Sequence of chain 1.E:
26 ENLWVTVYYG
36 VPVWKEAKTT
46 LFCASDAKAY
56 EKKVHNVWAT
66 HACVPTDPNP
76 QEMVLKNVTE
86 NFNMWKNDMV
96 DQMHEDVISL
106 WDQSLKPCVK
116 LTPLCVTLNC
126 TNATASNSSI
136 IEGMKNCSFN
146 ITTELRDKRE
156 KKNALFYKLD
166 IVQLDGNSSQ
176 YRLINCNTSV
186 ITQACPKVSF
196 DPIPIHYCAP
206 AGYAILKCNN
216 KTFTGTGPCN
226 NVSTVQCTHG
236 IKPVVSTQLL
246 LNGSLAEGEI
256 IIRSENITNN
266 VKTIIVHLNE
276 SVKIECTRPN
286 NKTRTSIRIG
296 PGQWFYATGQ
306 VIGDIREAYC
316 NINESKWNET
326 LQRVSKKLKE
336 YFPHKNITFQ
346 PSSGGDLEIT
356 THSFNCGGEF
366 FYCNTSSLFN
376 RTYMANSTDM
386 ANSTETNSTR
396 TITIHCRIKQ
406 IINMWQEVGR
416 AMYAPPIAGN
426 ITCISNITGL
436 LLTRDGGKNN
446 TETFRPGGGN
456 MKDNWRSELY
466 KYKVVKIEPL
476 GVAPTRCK

Binding-site contacts:
Ligand atom C1 contacts residue ASN247 of chain 1.E at 1.5 Å.
Ligand atom C8 contacts residue SER430 of chain 1.E at 4.2 Å.
Ligand atom C2 contacts residue ASP196 of chain 1.E at 3.9 Å.
Ligand atom O4 contacts residue SER194 of chain 1.E at 3.9 Å.
Ligand atom O6 contacts residue CYS361 of chain 1.E at 3.7 Å.
Ligand atom N2 contacts residue ASN247 of chain 1.E at 2.7 Å (h-bond).
Ligand atom C2 contacts residue ILE429 of chain 1.E at 4.0 Å (hydrophobic).
Ligand atom C8 contacts residue NAG1 of chain 1.GB at 3.2 Å.
Ligand atom O7 contacts residue SER430 of chain 1.E at 2.3 Å (h-bond).
Ligand atom C7 contacts residue ASP196 of chain 1.E at 3.8 Å.
Ligand atom C3 contacts residue ASN247 of chain 1.E at 3.7 Å.
Ligand atom C2 contacts residue SER430 of chain 1.E at 4.3 Å.
Ligand atom O3 contacts residue ILE429 of chain 1.E at 3.0 Å (h-bond).
Ligand atom C7 contacts residue ASN247 of chain 1.E at 3.0 Å.
Ligand atom O7 contacts residue ASN431 of chain 1.E at 3.1 Å (h-bond).
Ligand atom O7 contacts residue ASP196 of chain 1.E at 3.6 Å.
Ligand atom N2 contacts residue SER430 of chain 1.E at 4.3 Å.
Ligand atom C3 contacts residue ASP196 of chain 1.E at 3.3 Å.
Ligand atom C7 contacts residue ILE429 of chain 1.E at 4.1 Å (hydrophobic).
Ligand atom C3 contacts residue ILE429 of chain 1.E at 4.0 Å (hydrophobic).
Ligand atom C8 contacts residue ASN247 of chain 1.E at 4.1 Å.
Ligand atom C8 contacts residue ASN431 of chain 1.E at 3.3 Å.
Ligand atom N2 contacts residue ILE429 of chain 1.E at 4.1 Å.
Ligand atom C7 contacts residue SER430 of chain 1.E at 3.5 Å.
Ligand atom O7 contacts residue PRO197 of chain 1.E at 4.0 Å.
Ligand atom C7 contacts residue NAG1 of chain 1.GB at 4.1 Å.
Ligand atom O7 contacts residue ILE429 of chain 1.E at 4.1 Å.
Ligand atom O3 contacts residue SER194 of chain 1.E at 3.7 Å.
Ligand atom C8 contacts residue ASP196 of chain 1.E at 3.2 Å.
Ligand atom C8 contacts residue PRO197 of chain 1.E at 3.8 Å (hydrophobic).
Ligand atom C2 contacts residue ASN247 of chain 1.E at 2.5 Å.
Ligand atom C5 contacts residue ASN247 of chain 1.E at 3.7 Å.
Ligand atom C7 contacts residue ASN431 of chain 1.E at 3.6 Å.
Ligand atom C7 contacts residue PRO197 of chain 1.E at 4.4 Å (hydrophobic).
Ligand atom O7 contacts residue ASN247 of chain 1.E at 2.4 Å (h-bond).
Ligand atom O6 contacts residue CYS428 of chain 1.E at 4.2 Å.
Ligand atom O3 contacts residue ASP196 of chain 1.E at 2.3 Å (salt-bridge).
Ligand atom C4 contacts residue ASN247 of chain 1.E at 4.3 Å.
Ligand atom O5 contacts residue ASN247 of chain 1.E at 2.4 Å (h-bond).
Ligand atom N2 contacts residue NAG1 of chain 1.GB at 3.9 Å.

A protein and the small-molecule ligand that binds it are described below.
Small molecule (SMILES): CC(=O)N[C@H]1[C@H](O[C@H]2[C@H](O)[C@@H](NC(C)=O)CO[C@@H]2CO)O[C@H](CO)[C@@H](O[C@@H]2O[C@H](CO[C@H]3O[C@H](CO)[C@@H](O)[C@H](O)[C@@H]3O)[C@@H](O)[C@H](O[C@H]3O[C@H](CO)[C@@H](O)[C@H](O)[C@@H]3O)[C@@H]2O)[C@@H]1O